Binding-site contacts:
Ligand atom NE1 contacts residue THR119 of chain 2.A at 3.6 Å.
Ligand atom CZ3 contacts residue ILE8 of chain 1.A at 3.9 Å (hydrophobic).
Ligand atom CZ3 contacts residue GLN9 of chain 1.A at 3.8 Å.
Ligand atom CA contacts residue GLN9 of chain 1.A at 3.3 Å.
Ligand atom O contacts residue GLN9 of chain 1.A at 3.8 Å.
Ligand atom CB contacts residue ARG93 of chain 2.A at 3.5 Å.
Ligand atom CD1 contacts residue THR119 of chain 2.A at 3.7 Å.
Ligand atom CE2 contacts residue HIS115 of chain 2.A at 3.8 Å.
Ligand atom CD contacts residue CYS7 of chain 1.A at 3.3 Å (hydrophobic).
Ligand atom CA contacts residue GLN9 of chain 1.A at 3.9 Å.
Ligand atom CG2 contacts residue GLN9 of chain 1.A at 3.5 Å.
Ligand atom CZ2 contacts residue THR119 of chain 2.A at 3.9 Å.
Ligand atom CZ2 contacts residue PHE10 of chain 1.A at 3.9 Å (hydrophobic).
Ligand atom CG contacts residue CYS7 of chain 1.A at 3.7 Å (hydrophobic).
Ligand atom N contacts residue GLN9 of chain 1.A at 2.7 Å (h-bond).
Ligand atom O contacts residue PHE10 of chain 1.A at 3.6 Å.
Ligand atom CD2 contacts residue PHE10 of chain 1.A at 3.9 Å (hydrophobic).
Ligand atom NE1 contacts residue PHE10 of chain 1.A at 3.6 Å.
Ligand atom CZ2 contacts residue HIS115 of chain 2.A at 3.8 Å.
Ligand atom O contacts residue ILE8 of chain 1.A at 3.6 Å.
Ligand atom O contacts residue THR11 of chain 1.A at 3.1 Å (h-bond).
Ligand atom O contacts residue GLN9 of chain 1.A at 2.8 Å (h-bond).
Ligand atom CG2 contacts residue THR11 of chain 1.A at 3.5 Å.
Ligand atom CH2 contacts residue PHE10 of chain 1.A at 3.7 Å (hydrophobic).
Ligand atom C contacts residue GLN9 of chain 1.A at 3.5 Å.
Ligand atom CE2 contacts residue PHE10 of chain 1.A at 3.6 Å (hydrophobic).
Ligand atom C contacts residue GLN9 of chain 1.A at 3.9 Å.
Ligand atom CG contacts residue ARG93 of chain 2.A at 3.8 Å.
Ligand atom NE1 contacts residue HIS115 of chain 2.A at 3.2 Å (h-bond).
Ligand atom CZ3 contacts residue PHE10 of chain 1.A at 3.5 Å (hydrophobic).
Ligand atom CG1 contacts residue THR11 of chain 1.A at 3.5 Å.
Ligand atom CZ3 contacts residue PHE88 of chain 2.A at 3.9 Å (hydrophobic).
Ligand atom CD1 contacts residue PHE10 of chain 1.A at 3.9 Å (hydrophobic).
Ligand atom CA contacts residue GLN9 of chain 1.A at 3.7 Å.
Ligand atom CH2 contacts residue PHE88 of chain 2.A at 3.5 Å (hydrophobic).
Ligand atom CE2 contacts residue THR119 of chain 2.A at 3.8 Å.
Ligand atom C contacts residue PHE10 of chain 1.A at 3.9 Å (hydrophobic).
Ligand atom CE3 contacts residue GLN9 of chain 1.A at 3.5 Å.
Ligand atom CE3 contacts residue PHE10 of chain 1.A at 3.5 Å (hydrophobic).
Ligand atom CE3 contacts residue ILE8 of chain 1.A at 3.5 Å (hydrophobic).

Sequence of chain 1.A:
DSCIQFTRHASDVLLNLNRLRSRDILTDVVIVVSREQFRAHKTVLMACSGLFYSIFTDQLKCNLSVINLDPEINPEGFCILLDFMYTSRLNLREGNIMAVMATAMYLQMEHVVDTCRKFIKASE

This small molecule binds to this protein.
Small molecule (SMILES): CC[C@H](C)[C@H](NC(=O)[C@@H](NC(=O)[C@H](CC1=c2ccccc2=NC1)NC(C)=O)C(C)C)C(=O)N1CCC[C@H]1C(N)=O

Sequence of chain 2.A:
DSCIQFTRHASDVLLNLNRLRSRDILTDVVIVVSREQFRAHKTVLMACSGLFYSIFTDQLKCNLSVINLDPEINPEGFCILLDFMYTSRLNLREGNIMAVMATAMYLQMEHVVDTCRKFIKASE